The protein below binds the small molecule below.
Small molecule (SMILES): CSCC[C@H](N)C(=O)O

Binding-site contacts:
Ligand atom CA contacts residue SER102 of chain 1.L at 3.9 Å.
Ligand atom SD contacts residue GLY483 of chain 1.DC at 3.9 Å.
Ligand atom CG contacts residue GLY483 of chain 1.DC at 3.8 Å.
Ligand atom CE contacts residue GLY538 of chain 1.DC at 4.0 Å.
Ligand atom CB contacts residue GLY538 of chain 1.DC at 3.2 Å.
Ligand atom N contacts residue GLU521 of chain 1.DC at 3.6 Å.
Ligand atom CE contacts residue GLY483 of chain 1.DC at 4.4 Å.
Ligand atom CE contacts residue LEU471 of chain 1.DC at 3.7 Å (hydrophobic).
Ligand atom N contacts residue ALA537 of chain 1.DC at 4.3 Å.
Ligand atom O contacts residue SER102 of chain 1.L at 2.6 Å (h-bond).
Ligand atom CB contacts residue SER102 of chain 1.L at 3.3 Å.
Ligand atom CE contacts residue LEU101 of chain 1.L at 4.2 Å (hydrophobic).
Ligand atom N contacts residue ILE522 of chain 1.DC at 3.7 Å.
Ligand atom C contacts residue GLU521 of chain 1.DC at 4.4 Å.
Ligand atom N contacts residue VAL539 of chain 1.DC at 4.4 Å.
Ligand atom CG contacts residue GLY538 of chain 1.DC at 4.4 Å.
Ligand atom C contacts residue ASN523 of chain 1.DC at 3.2 Å.
Ligand atom N contacts residue ASN523 of chain 1.DC at 3.0 Å (h-bond).
Ligand atom C contacts residue SER102 of chain 1.L at 3.5 Å.
Ligand atom CA contacts residue ASN523 of chain 1.DC at 4.2 Å.
Ligand atom O contacts residue ASN523 of chain 1.DC at 2.9 Å (h-bond).
Ligand atom CA contacts residue GLU521 of chain 1.DC at 3.9 Å.
Ligand atom N contacts residue GLY538 of chain 1.DC at 2.6 Å (h-bond).
Ligand atom CG contacts residue SER102 of chain 1.L at 3.5 Å.
Ligand atom CA contacts residue GLY538 of chain 1.DC at 3.2 Å.
Ligand atom C contacts residue ALA540 of chain 1.DC at 4.0 Å (hydrophobic).
Ligand atom CA contacts residue ALA540 of chain 1.DC at 3.9 Å (hydrophobic).
Ligand atom SD contacts residue SER102 of chain 1.L at 3.9 Å.
Ligand atom N contacts residue ALA540 of chain 1.DC at 4.4 Å.
Ligand atom SD contacts residue GLN472 of chain 1.DC at 4.3 Å.
Ligand atom CG contacts residue ILE474 of chain 1.DC at 3.8 Å (hydrophobic).
Ligand atom SD contacts residue LEU101 of chain 1.L at 3.8 Å.
Ligand atom CA contacts residue VAL539 of chain 1.DC at 4.1 Å (hydrophobic).

Sequence of chain 1.DC:
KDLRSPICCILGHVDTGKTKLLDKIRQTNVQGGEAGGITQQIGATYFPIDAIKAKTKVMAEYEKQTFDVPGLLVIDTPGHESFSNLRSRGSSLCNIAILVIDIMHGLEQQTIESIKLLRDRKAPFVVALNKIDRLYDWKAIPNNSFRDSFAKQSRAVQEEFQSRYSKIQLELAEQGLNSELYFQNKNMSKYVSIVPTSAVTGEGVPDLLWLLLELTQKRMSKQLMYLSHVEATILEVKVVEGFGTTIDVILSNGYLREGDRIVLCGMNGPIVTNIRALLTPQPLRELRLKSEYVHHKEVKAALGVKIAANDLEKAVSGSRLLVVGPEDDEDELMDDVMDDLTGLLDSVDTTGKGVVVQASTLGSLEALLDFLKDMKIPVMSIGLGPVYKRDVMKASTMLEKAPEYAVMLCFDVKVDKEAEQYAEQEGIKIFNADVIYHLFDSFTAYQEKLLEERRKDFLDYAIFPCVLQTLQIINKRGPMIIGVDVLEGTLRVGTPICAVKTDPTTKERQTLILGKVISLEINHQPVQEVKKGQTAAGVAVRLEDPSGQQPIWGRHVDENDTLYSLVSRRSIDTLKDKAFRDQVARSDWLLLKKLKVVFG

Sequence of chain 1.L:
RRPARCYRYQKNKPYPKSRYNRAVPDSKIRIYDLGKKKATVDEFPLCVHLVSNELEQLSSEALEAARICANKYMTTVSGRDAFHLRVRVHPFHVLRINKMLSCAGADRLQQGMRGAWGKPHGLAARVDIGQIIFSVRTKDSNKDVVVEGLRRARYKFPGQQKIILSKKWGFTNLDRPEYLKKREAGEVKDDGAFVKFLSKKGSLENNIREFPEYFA